Binding-site contacts:
Ligand atom C10 contacts residue THR161 of chain 3.A at 3.3 Å.
Ligand atom N6 contacts residue SER158 of chain 3.A at 3.1 Å (h-bond).
Ligand atom N5 contacts residue PHE74 of chain 3.A at 3.6 Å.
Ligand atom C11 contacts residue ALA162 of chain 3.A at 3.5 Å (hydrophobic).
Ligand atom N10 contacts residue ILE187 of chain 2.A at 3.3 Å.
Ligand atom C7 contacts residue ASP45 of chain 3.A at 3.6 Å.
Ligand atom O contacts residue ILE187 of chain 2.A at 3.0 Å.
Ligand atom C19 contacts residue GLU123 of chain 3.A at 3.2 Å.
Ligand atom N11 contacts residue TYR163 of chain 3.A at 3.6 Å.
Ligand atom O7 contacts residue GLU123 of chain 3.A at 2.5 Å (salt-bridge).
Ligand atom O7 contacts residue TYR163 of chain 3.A at 3.3 Å (h-bond).
Ligand atom O8 contacts residue ASN122 of chain 3.A at 3.1 Å (h-bond).
Ligand atom O3 contacts residue ASP45 of chain 3.A at 3.1 Å (salt-bridge).
Ligand atom C1 contacts residue HIS223 of chain 3.A at 3.4 Å.
Ligand atom C15 contacts residue HIS223 of chain 3.A at 3.4 Å.
Ligand atom C18 contacts residue GLU123 of chain 3.A at 3.3 Å.
Ligand atom N5 contacts residue THR161 of chain 3.A at 2.6 Å (h-bond).
Ligand atom C12 contacts residue ASP45 of chain 3.A at 3.6 Å.
Ligand atom C10 contacts residue PHE74 of chain 3.A at 3.3 Å (hydrophobic).
Ligand atom C24 contacts residue TYR163 of chain 3.A at 3.6 Å (hydrophobic).
Ligand atom C11 contacts residue THR161 of chain 3.A at 3.6 Å.
Ligand atom O8 contacts residue GLU123 of chain 3.A at 2.6 Å (salt-bridge).
Ligand atom C23 contacts residue SER166 of chain 3.A at 3.1 Å.
Ligand atom C23 contacts residue ILE187 of chain 2.A at 3.4 Å (hydrophobic).
Ligand atom O3 contacts residue LEU72 of chain 3.A at 3.2 Å.
Ligand atom O7 contacts residue ALA162 of chain 3.A at 3.3 Å.
Ligand atom N9 contacts residue TYR163 of chain 3.A at 3.5 Å (h-bond).
Ligand atom O4 contacts residue TYR192 of chain 2.A at 3.7 Å.
Ligand atom N11 contacts residue ALA185 of chain 2.A at 2.8 Å (h-bond).
Ligand atom N6 contacts residue ASN122 of chain 3.A at 3.0 Å (h-bond).
Ligand atom N11 contacts residue ASP150 of chain 2.A at 3.2 Å (salt-bridge).
Ligand atom O7 contacts residue ASN122 of chain 3.A at 3.6 Å (h-bond).
Ligand atom C contacts residue HIS223 of chain 3.A at 3.3 Å.
Ligand atom N10 contacts residue SER166 of chain 3.A at 3.0 Å (h-bond).
Ligand atom N6 contacts residue TYR75 of chain 3.A at 3.4 Å (h-bond).
Ligand atom C8 contacts residue ALA162 of chain 3.A at 3.6 Å (hydrophobic).
Ligand atom N2 contacts residue ASP45 of chain 3.A at 3.6 Å.
Ligand atom C21 contacts residue TYR163 of chain 3.A at 3.6 Å (hydrophobic).
Ligand atom N4 contacts residue LEU72 of chain 3.A at 3.6 Å.
Ligand atom N3 contacts residue ASN122 of chain 3.A at 3.0 Å (h-bond).

Sequence of chain 2.A:
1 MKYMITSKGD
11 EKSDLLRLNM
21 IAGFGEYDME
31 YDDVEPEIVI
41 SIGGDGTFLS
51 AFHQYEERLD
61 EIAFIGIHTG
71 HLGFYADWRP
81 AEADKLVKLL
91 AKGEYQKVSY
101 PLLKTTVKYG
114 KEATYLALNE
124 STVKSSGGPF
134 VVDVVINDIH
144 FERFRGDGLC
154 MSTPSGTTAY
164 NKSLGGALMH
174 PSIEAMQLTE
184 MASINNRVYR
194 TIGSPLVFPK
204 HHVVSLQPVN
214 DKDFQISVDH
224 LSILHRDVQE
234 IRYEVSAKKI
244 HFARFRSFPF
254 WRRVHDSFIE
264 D

Sequence of chain 3.A:
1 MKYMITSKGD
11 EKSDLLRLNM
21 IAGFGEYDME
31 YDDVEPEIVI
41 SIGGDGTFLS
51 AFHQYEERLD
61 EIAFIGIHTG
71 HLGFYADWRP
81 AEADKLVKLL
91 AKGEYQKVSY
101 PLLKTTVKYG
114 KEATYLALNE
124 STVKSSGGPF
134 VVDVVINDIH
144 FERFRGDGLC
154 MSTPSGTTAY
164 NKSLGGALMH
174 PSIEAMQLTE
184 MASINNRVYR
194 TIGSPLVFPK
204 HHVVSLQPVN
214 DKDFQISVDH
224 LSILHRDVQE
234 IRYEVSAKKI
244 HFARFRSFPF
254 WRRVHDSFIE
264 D

The small molecule below binds the protein below.
Small molecule (SMILES): NCCS(=O)(=O)NC[C@H]1O[C@@H](n2c(C#CCOC[C@H]3O[C@@H](n4cnc5c(N)ncnc54)[C@H](O)[C@@H]3O)nc3c(N)ncnc32)[C@H](O)[C@@H]1O